Binding-site contacts:
Ligand atom C5 contacts residue MET419 of chain 1.C at 3.8 Å (hydrophobic).
Ligand atom O6 contacts residue MET419 of chain 1.C at 2.7 Å (h-bond).
Ligand atom C5 contacts residue ILE335 of chain 1.C at 3.5 Å (hydrophobic).
Ligand atom O1P contacts residue TYR416 of chain 1.C at 3.5 Å (h-bond).
Ligand atom O2' contacts residue ASP369 of chain 1.C at 2.5 Å (salt-bridge).
Ligand atom O2P contacts residue GLY392 of chain 1.C at 2.8 Å (h-bond).
Ligand atom C8 contacts residue ILE335 of chain 1.C at 3.6 Å (hydrophobic).
Ligand atom C3' contacts residue ARG327 of chain 1.C at 3.7 Å.
Ligand atom N1 contacts residue GLN446 of chain 1.C at 2.8 Å (h-bond).
Ligand atom C3' contacts residue SER73 of chain 1.C at 3.3 Å.
Ligand atom C2' contacts residue ASP369 of chain 1.C at 3.6 Å.
Ligand atom O3P contacts residue GLY370 of chain 1.C at 3.3 Å.
Ligand atom O1P contacts residue SER334 of chain 1.C at 2.5 Å (h-bond).
Ligand atom C2 contacts residue THR338 of chain 1.C at 3.8 Å.
Ligand atom N3 contacts residue CYS336 of chain 1.C at 3.9 Å.
Ligand atom N7 contacts residue MET419 of chain 1.C at 3.2 Å (h-bond).
Ligand atom C2' contacts residue ARG327 of chain 1.C at 3.4 Å.
Ligand atom C6 contacts residue GLN446 of chain 1.C at 3.8 Å.
Ligand atom P contacts residue SER393 of chain 1.C at 3.8 Å.
Ligand atom N7 contacts residue GLY418 of chain 1.C at 3.8 Å.
Ligand atom N7 contacts residue MET75 of chain 1.C at 3.7 Å.
Ligand atom C2 contacts residue CYS336 of chain 1.C at 3.5 Å (hydrophobic).
Ligand atom O3' contacts residue ASP369 of chain 1.C at 3.1 Å (salt-bridge).
Ligand atom O3P contacts residue SER334 of chain 1.C at 3.9 Å.
Ligand atom O2' contacts residue ASN308 of chain 1.C at 3.8 Å.
Ligand atom O3P contacts residue GLY333 of chain 1.C at 3.8 Å.
Ligand atom O2' contacts residue ARG327 of chain 1.C at 3.2 Å (salt-bridge).
Ligand atom O3' contacts residue MET390 of chain 1.C at 3.5 Å (h-bond).
Ligand atom C8 contacts residue MET75 of chain 1.C at 3.6 Å (hydrophobic).
Ligand atom O1P contacts residue SER393 of chain 1.C at 3.3 Å (h-bond).
Ligand atom O3' contacts residue SER73 of chain 1.C at 3.1 Å (h-bond).
Ligand atom O2P contacts residue SER393 of chain 1.C at 2.9 Å (h-bond).
Ligand atom O6 contacts residue GLY420 of chain 1.C at 2.5 Å (h-bond).
Ligand atom N7 contacts residue ILE335 of chain 1.C at 3.4 Å.
Ligand atom O3' contacts residue ARG327 of chain 1.C at 3.1 Å (salt-bridge).
Ligand atom C6 contacts residue MET419 of chain 1.C at 3.6 Å (hydrophobic).
Ligand atom C6 contacts residue GLY420 of chain 1.C at 3.5 Å.
Ligand atom C2 contacts residue GLN446 of chain 1.C at 3.5 Å.
Ligand atom O6 contacts residue GLY418 of chain 1.C at 3.3 Å.
Ligand atom O3P contacts residue GLY371 of chain 1.C at 3.3 Å (h-bond).

Sequence of chain 1.C:
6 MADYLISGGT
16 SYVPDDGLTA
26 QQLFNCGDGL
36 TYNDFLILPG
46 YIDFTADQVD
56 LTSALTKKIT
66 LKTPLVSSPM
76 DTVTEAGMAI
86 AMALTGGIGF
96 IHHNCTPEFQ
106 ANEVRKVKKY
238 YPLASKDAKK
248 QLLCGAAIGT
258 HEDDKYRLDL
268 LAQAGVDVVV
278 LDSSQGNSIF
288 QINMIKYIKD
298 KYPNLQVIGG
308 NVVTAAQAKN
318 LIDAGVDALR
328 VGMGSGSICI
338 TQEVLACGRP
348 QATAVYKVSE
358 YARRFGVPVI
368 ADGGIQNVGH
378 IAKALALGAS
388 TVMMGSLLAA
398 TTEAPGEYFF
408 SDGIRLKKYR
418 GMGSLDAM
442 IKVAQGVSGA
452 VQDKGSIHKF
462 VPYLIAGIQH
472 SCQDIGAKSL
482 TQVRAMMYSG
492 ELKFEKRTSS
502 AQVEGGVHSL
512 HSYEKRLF

The protein below binds the small molecule below.
Small molecule (SMILES): O=c1[nH]cnc2c1ncn2[C@@H]1O[C@H](COP(=O)(O)O)[C@@H](O)[C@H]1O